Sequence of chain 1.A:
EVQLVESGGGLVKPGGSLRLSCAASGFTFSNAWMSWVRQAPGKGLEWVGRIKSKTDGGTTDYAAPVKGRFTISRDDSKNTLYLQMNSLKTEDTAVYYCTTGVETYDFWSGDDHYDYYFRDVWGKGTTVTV

Sequence of chain 1.C:
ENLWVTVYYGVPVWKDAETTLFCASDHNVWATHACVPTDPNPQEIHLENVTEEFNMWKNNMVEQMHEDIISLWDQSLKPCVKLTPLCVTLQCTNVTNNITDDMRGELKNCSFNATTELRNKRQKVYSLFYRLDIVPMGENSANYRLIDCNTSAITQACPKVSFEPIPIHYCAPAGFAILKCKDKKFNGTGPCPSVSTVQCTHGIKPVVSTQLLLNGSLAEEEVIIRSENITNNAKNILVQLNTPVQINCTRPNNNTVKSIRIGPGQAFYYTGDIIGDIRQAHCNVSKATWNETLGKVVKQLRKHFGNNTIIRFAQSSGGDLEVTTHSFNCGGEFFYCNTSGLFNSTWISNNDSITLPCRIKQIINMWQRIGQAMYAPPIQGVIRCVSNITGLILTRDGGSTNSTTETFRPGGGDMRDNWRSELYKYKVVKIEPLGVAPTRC

Binding-site contacts:
Ligand atom O3 contacts residue GLN131 of chain 1.C at 3.9 Å.
Ligand atom C7 contacts residue THR129 of chain 1.C at 4.4 Å.
Ligand atom O7 contacts residue ASN153 of chain 1.C at 4.5 Å.
Ligand atom N2 contacts residue GLN131 of chain 1.C at 4.4 Å.
Ligand atom O5 contacts residue ASN153 of chain 1.C at 2.4 Å (h-bond).
Ligand atom C1 contacts residue ASN153 of chain 1.C at 1.5 Å.
Ligand atom C3 contacts residue ASN153 of chain 1.C at 3.9 Å.
Ligand atom C8 contacts residue PHE152 of chain 1.C at 4.3 Å (hydrophobic).
Ligand atom C7 contacts residue GLN131 of chain 1.C at 3.6 Å.
Ligand atom N2 contacts residue TYS115 of chain 1.A at 4.4 Å.
Ligand atom C8 contacts residue SER151 of chain 1.C at 3.6 Å.
Ligand atom O7 contacts residue TYS115 of chain 1.A at 3.6 Å (h-bond).
Ligand atom C5 contacts residue ASN153 of chain 1.C at 3.8 Å.
Ligand atom C2 contacts residue TYS115 of chain 1.A at 4.2 Å.
Ligand atom C2 contacts residue ASN153 of chain 1.C at 2.5 Å.
Ligand atom C8 contacts residue GLN131 of chain 1.C at 3.5 Å.
Ligand atom O7 contacts residue GLN131 of chain 1.C at 3.4 Å (h-bond).
Ligand atom C8 contacts residue THR129 of chain 1.C at 3.3 Å.
Ligand atom C7 contacts residue TYS115 of chain 1.A at 4.2 Å.
Ligand atom N2 contacts residue ASN153 of chain 1.C at 2.9 Å (h-bond).
Ligand atom C7 contacts residue ASN153 of chain 1.C at 3.9 Å.
Ligand atom C4 contacts residue ASN153 of chain 1.C at 4.3 Å.

A protein and the small-molecule ligand that binds it are described below.
Small molecule (SMILES): CC(=O)N[C@H]1[C@H](O[C@H]2[C@H](O)[C@@H](NC(C)=O)CO[C@@H]2CO)O[C@H](CO)[C@@H](O)[C@@H]1O